Sequence of chain 39.C:
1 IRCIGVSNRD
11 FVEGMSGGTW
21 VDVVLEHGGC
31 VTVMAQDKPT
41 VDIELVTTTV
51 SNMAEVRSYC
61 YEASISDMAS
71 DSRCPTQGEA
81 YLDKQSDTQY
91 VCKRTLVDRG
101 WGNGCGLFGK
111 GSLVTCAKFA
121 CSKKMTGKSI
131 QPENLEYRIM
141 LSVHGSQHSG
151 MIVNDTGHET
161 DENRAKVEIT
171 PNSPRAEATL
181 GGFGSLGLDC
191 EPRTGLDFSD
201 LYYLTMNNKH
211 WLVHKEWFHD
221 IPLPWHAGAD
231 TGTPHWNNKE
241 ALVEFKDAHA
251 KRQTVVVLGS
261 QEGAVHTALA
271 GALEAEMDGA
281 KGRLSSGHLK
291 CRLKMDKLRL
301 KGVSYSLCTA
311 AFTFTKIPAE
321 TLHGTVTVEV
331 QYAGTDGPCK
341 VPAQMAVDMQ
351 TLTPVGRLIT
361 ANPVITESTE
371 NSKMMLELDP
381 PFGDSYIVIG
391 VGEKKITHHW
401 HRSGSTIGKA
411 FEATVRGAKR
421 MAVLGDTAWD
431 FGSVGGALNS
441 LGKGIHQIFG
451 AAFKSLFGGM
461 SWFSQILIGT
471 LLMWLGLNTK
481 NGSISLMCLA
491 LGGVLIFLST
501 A

Binding-site contacts:
Ligand atom C7 contacts residue SER95 of chain 39.H at 3.5 Å.
Ligand atom C1 contacts residue ASN154 of chain 39.C at 3.1 Å.
Ligand atom C7 contacts residue MET151 of chain 39.C at 4.3 Å (hydrophobic).
Ligand atom N2 contacts residue LEU96 of chain 39.H at 3.6 Å.
Ligand atom C2 contacts residue LEU96 of chain 39.H at 3.6 Å (hydrophobic).
Ligand atom C1 contacts residue LEU96 of chain 39.H at 3.9 Å (hydrophobic).
Ligand atom C1 contacts residue SER95 of chain 39.H at 3.6 Å.
Ligand atom O7 contacts residue GLY150 of chain 39.C at 2.8 Å (h-bond).
Ligand atom N2 contacts residue ASN154 of chain 39.C at 3.9 Å.
Ligand atom O7 contacts residue HIS148 of chain 39.C at 4.0 Å.
Ligand atom C8 contacts residue GLY150 of chain 39.C at 3.8 Å.
Ligand atom C2 contacts residue SER95 of chain 39.H at 3.4 Å.
Ligand atom O3 contacts residue SER95 of chain 39.H at 3.2 Å (h-bond).
Ligand atom C1 contacts residue MET151 of chain 39.C at 3.6 Å (hydrophobic).
Ligand atom C7 contacts residue ASN154 of chain 39.C at 3.4 Å.
Ligand atom C8 contacts residue ASP94 of chain 39.H at 3.5 Å.
Ligand atom C4 contacts residue LEU96 of chain 39.H at 4.3 Å (hydrophobic).
Ligand atom N2 contacts residue SER95 of chain 39.H at 2.6 Å (h-bond).
Ligand atom C2 contacts residue ASN154 of chain 39.C at 4.0 Å.
Ligand atom C2 contacts residue MET151 of chain 39.C at 4.1 Å (hydrophobic).
Ligand atom C8 contacts residue SER95 of chain 39.H at 3.5 Å.
Ligand atom O4 contacts residue LEU96 of chain 39.H at 3.2 Å.
Ligand atom O5 contacts residue LEU96 of chain 39.H at 4.5 Å.
Ligand atom O7 contacts residue MET151 of chain 39.C at 3.3 Å.
Ligand atom O5 contacts residue ASN154 of chain 39.C at 4.0 Å.
Ligand atom C8 contacts residue ASN154 of chain 39.C at 4.2 Å.
Ligand atom O3 contacts residue LEU96 of chain 39.H at 4.1 Å.
Ligand atom C7 contacts residue GLY150 of chain 39.C at 3.7 Å.
Ligand atom O5 contacts residue MET151 of chain 39.C at 3.8 Å.
Ligand atom O7 contacts residue ASN154 of chain 39.C at 2.9 Å (h-bond).
Ligand atom C3 contacts residue SER95 of chain 39.H at 3.2 Å.
Ligand atom C3 contacts residue LEU96 of chain 39.H at 4.2 Å (hydrophobic).

Sequence of chain 39.H:
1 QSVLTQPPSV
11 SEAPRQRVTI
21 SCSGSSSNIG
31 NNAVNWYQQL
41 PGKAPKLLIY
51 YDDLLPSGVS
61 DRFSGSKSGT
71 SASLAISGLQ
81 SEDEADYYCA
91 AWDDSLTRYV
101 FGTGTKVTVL

The protein below binds the small molecule below.
Small molecule (SMILES): CC(=O)N[C@H]1[C@H](O[C@H]2[C@H](O)[C@@H](NC(C)=O)CO[C@@H]2CO)O[C@H](CO)[C@@H](O)[C@@H]1O